A protein and the small-molecule ligand that binds it are described below.
Small molecule (SMILES): CCCCCCCCCCCC[N+](C)(C)CCCS(=O)(=O)O

Binding-site contacts:
Ligand atom N1 contacts residue ARG98 of chain 43.A at 4.3 Å.
Ligand atom C3 contacts residue ARG98 of chain 43.A at 3.2 Å.
Ligand atom N1 contacts residue ARG224 of chain 43.A at 4.2 Å.
Ligand atom O3S contacts residue THR226 of chain 43.A at 4.0 Å.
Ligand atom C16 contacts residue TRP117 of chain 43.A at 3.7 Å (hydrophobic).
Ligand atom C2 contacts residue ARG98 of chain 43.A at 3.4 Å.
Ligand atom C15 contacts residue ARG224 of chain 43.A at 3.3 Å.
Ligand atom C15 contacts residue TRP117 of chain 43.A at 4.2 Å (hydrophobic).
Ligand atom C1 contacts residue ARG224 of chain 43.A at 3.8 Å.
Ligand atom O1S contacts residue ARG98 of chain 43.A at 3.6 Å.
Ligand atom C13 contacts residue ARG224 of chain 43.A at 4.2 Å.
Ligand atom N1 contacts residue TRP117 of chain 43.A at 4.1 Å.
Ligand atom S1 contacts residue ARG98 of chain 43.A at 4.4 Å.
Ligand atom O1S contacts residue ASP228 of chain 43.A at 3.6 Å.
Ligand atom O1S contacts residue THR226 of chain 43.A at 4.3 Å.
Ligand atom C14 contacts residue ARG224 of chain 43.A at 4.5 Å.
Ligand atom C3 contacts residue TRP117 of chain 43.A at 3.5 Å (hydrophobic).
Ligand atom C2 contacts residue ARG224 of chain 43.A at 3.8 Å.
Ligand atom C3 contacts residue ARG224 of chain 43.A at 3.5 Å.
Ligand atom C1 contacts residue ARG98 of chain 43.A at 3.2 Å.
Ligand atom C16 contacts residue ARG224 of chain 43.A at 4.0 Å.

Sequence of chain 43.A:
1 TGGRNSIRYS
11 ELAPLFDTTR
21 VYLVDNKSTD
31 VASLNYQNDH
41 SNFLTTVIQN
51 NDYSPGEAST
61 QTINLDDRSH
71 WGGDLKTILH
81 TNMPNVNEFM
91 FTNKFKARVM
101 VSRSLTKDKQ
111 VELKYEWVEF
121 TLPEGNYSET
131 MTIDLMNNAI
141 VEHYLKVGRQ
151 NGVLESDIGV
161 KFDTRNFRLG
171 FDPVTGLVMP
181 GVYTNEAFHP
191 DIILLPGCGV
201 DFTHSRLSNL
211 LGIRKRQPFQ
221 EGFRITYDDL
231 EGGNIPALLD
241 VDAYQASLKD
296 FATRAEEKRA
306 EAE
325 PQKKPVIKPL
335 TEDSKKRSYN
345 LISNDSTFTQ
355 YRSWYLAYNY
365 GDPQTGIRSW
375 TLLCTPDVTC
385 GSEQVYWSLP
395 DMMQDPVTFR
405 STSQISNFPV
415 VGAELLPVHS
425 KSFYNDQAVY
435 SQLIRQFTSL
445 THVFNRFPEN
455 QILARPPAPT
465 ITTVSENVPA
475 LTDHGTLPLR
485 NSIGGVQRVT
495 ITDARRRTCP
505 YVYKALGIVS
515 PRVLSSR